A small-molecule ligand and the protein it binds are described below.
Small molecule (SMILES): CCCCN[C@@H](Cc1c[nH]c2ccccc12)C(=O)NCCC1CCC(N(C)C)CC1

Binding-site contacts:
Ligand atom N19 contacts residue GLY144 of chain 1.A at 3.7 Å.
Ligand atom C18 contacts residue GLY144 of chain 1.A at 3.8 Å.
Ligand atom C15 contacts residue PRO313 of chain 1.A at 3.5 Å (hydrophobic).
Ligand atom C25 contacts residue GLY145 of chain 1.A at 3.6 Å.
Ligand atom C06 contacts residue TYR360 of chain 1.A at 3.6 Å (hydrophobic).
Ligand atom C07 contacts residue PRO313 of chain 1.A at 4.0 Å (hydrophobic).
Ligand atom C21 contacts residue GLY145 of chain 1.A at 3.5 Å.
Ligand atom N26 contacts residue ASN317 of chain 1.A at 3.0 Å (h-bond).
Ligand atom C12 contacts residue ALA356 of chain 1.A at 3.5 Å (hydrophobic).
Ligand atom C04 contacts residue PRO313 of chain 1.A at 3.6 Å (hydrophobic).
Ligand atom C05 contacts residue TYR360 of chain 1.A at 4.0 Å (hydrophobic).
Ligand atom C23 contacts residue GLY145 of chain 1.A at 3.6 Å.
Ligand atom C02 contacts residue PRO313 of chain 1.A at 3.5 Å (hydrophobic).
Ligand atom C22 contacts residue GLY145 of chain 1.A at 3.5 Å.
Ligand atom N03 contacts residue PRO313 of chain 1.A at 2.7 Å (h-bond).
Ligand atom N19 contacts residue GLY145 of chain 1.A at 4.0 Å.
Ligand atom C24 contacts residue GLY145 of chain 1.A at 3.7 Å.
Ligand atom C27 contacts residue SER315 of chain 1.A at 3.7 Å.
Ligand atom C29 contacts residue ALA305 of chain 1.A at 4.0 Å (hydrophobic).
Ligand atom C16 contacts residue GLN147 of chain 1.A at 3.7 Å.
Ligand atom C23 contacts residue LEU314 of chain 1.A at 3.8 Å (hydrophobic).
Ligand atom C24 contacts residue PHE357 of chain 1.A at 4.0 Å (hydrophobic).
Ligand atom C22 contacts residue SER315 of chain 1.A at 3.9 Å.
Ligand atom C30 contacts residue GLY311 of chain 1.A at 3.5 Å.
Ligand atom C20 contacts residue GLY145 of chain 1.A at 3.5 Å.
Ligand atom N26 contacts residue SER315 of chain 1.A at 2.4 Å (h-bond).
Ligand atom C08 contacts residue PHE357 of chain 1.A at 3.7 Å (hydrophobic).
Ligand atom C27 contacts residue ASN317 of chain 1.A at 3.1 Å.
Ligand atom C16 contacts residue SER315 of chain 1.A at 3.6 Å.
Ligand atom C20 contacts residue GLY144 of chain 1.A at 3.8 Å.
Ligand atom C08 contacts residue TYR360 of chain 1.A at 4.0 Å (hydrophobic).
Ligand atom C22 contacts residue LEU314 of chain 1.A at 3.9 Å (hydrophobic).
Ligand atom C25 contacts residue PHE357 of chain 1.A at 4.0 Å (hydrophobic).
Ligand atom C30 contacts residue ALA305 of chain 1.A at 4.0 Å (hydrophobic).
Ligand atom C28 contacts residue ASN317 of chain 1.A at 4.0 Å.
Ligand atom C22 contacts residue PRO313 of chain 1.A at 4.0 Å (hydrophobic).
Ligand atom C15 contacts residue SER315 of chain 1.A at 3.1 Å.
Ligand atom C29 contacts residue SER315 of chain 1.A at 4.0 Å.
Ligand atom C29 contacts residue ASN317 of chain 1.A at 3.8 Å.
Ligand atom C28 contacts residue THR312 of chain 1.A at 3.6 Å.

Sequence of chain 1.A:
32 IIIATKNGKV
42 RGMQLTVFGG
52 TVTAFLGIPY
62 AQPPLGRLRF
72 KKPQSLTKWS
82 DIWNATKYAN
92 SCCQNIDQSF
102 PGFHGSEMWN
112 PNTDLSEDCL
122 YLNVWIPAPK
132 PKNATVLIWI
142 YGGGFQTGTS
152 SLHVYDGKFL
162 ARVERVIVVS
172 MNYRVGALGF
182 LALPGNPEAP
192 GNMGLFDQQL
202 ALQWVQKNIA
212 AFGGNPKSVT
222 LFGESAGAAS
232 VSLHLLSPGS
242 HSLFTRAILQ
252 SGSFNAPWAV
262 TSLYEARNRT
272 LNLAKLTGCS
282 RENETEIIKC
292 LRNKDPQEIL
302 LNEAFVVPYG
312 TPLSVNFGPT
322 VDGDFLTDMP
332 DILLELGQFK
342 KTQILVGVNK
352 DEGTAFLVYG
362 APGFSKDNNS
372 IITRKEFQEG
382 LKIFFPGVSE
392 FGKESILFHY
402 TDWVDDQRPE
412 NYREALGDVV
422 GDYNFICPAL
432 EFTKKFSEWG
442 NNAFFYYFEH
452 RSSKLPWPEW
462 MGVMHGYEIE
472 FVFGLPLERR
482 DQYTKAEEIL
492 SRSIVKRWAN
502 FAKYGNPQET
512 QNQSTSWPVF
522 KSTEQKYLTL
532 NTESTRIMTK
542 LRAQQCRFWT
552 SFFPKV